This small molecule binds to this protein.
Small molecule (SMILES): CC(=O)N[C@@H]1[C@@H](O)[C@H](O)[C@@H](CO)O[C@H]1O

Binding-site contacts:
Ligand atom O5 contacts residue ASN160 of chain 1.A at 2.3 Å (h-bond).
Ligand atom C1 contacts residue THR162 of chain 1.A at 3.3 Å.
Ligand atom O6 contacts residue ASN163 of chain 1.A at 3.9 Å.
Ligand atom O5 contacts residue ASN163 of chain 1.A at 4.3 Å.
Ligand atom C5 contacts residue THR162 of chain 1.A at 3.2 Å.
Ligand atom C6 contacts residue THR162 of chain 1.A at 3.8 Å.
Ligand atom C1 contacts residue ASN160 of chain 1.A at 1.4 Å.
Ligand atom C7 contacts residue ASN160 of chain 1.A at 3.5 Å.
Ligand atom C4 contacts residue ASN160 of chain 1.A at 4.2 Å.
Ligand atom C2 contacts residue ASN160 of chain 1.A at 2.5 Å.
Ligand atom C5 contacts residue ASN160 of chain 1.A at 3.6 Å.
Ligand atom C3 contacts residue ASN160 of chain 1.A at 3.8 Å.
Ligand atom O6 contacts residue THR162 of chain 1.A at 3.2 Å (h-bond).
Ligand atom N2 contacts residue ASN160 of chain 1.A at 2.9 Å (h-bond).
Ligand atom C8 contacts residue ASN160 of chain 1.A at 3.4 Å.
Ligand atom O7 contacts residue ASN160 of chain 1.A at 4.5 Å.
Ligand atom O5 contacts residue THR162 of chain 1.A at 2.8 Å (h-bond).

Sequence of chain 1.A:
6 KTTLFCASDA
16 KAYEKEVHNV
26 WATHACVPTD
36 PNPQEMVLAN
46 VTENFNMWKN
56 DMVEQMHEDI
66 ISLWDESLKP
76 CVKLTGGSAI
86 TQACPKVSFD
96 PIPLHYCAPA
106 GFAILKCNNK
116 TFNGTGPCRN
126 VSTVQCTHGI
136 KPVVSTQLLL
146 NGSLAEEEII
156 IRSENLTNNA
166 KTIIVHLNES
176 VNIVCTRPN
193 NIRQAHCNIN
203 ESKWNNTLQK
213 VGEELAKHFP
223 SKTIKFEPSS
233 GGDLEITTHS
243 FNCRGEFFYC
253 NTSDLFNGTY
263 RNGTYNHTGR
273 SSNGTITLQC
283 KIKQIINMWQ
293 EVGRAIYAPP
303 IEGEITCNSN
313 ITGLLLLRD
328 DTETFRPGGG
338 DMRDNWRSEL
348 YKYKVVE